A small-molecule ligand and the protein it binds are described below.
Small molecule (SMILES): CC(=O)N1CCN(C(=O)N2CC[C@](c3ccc(C(OCc4c(F)cccc4C#N)(C(F)(F)F)C(F)(F)F)cc3)(S(=O)(=O)c3ccc(F)cc3)C2)CC1

Sequence of chain 1.A:
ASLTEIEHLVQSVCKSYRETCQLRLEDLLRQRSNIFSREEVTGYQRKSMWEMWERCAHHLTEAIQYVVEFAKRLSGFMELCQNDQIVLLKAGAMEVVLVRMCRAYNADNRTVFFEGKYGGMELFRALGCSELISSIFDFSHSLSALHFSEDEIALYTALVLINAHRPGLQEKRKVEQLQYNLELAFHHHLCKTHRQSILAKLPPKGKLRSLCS

Binding-site contacts:
Ligand atom C9 contacts residue LEU81 of chain 1.A at 3.5 Å (hydrophobic).
Ligand atom C13 contacts residue ALA125 of chain 1.A at 3.5 Å (hydrophobic).
Ligand atom F5 contacts residue TRP74 of chain 1.A at 3.6 Å.
Ligand atom O contacts residue MET122 of chain 1.A at 3.3 Å.
Ligand atom N3 contacts residue MET115 of chain 1.A at 2.8 Å.
Ligand atom F2 contacts residue LEU148 of chain 1.A at 3.5 Å.
Ligand atom O2 contacts residue PHE135 of chain 1.A at 3.6 Å.
Ligand atom F5 contacts residue LEU81 of chain 1.A at 3.7 Å.
Ligand atom F1 contacts residue ILE157 of chain 1.A at 3.2 Å.
Ligand atom C22 contacts residue PHE145 of chain 1.A at 3.5 Å (hydrophobic).
Ligand atom F contacts residue PHE158 of chain 1.A at 3.5 Å.
Ligand atom F6 contacts residue CYS77 of chain 1.A at 3.7 Å.
Ligand atom O2 contacts residue CYS77 of chain 1.A at 3.7 Å.
Ligand atom F1 contacts residue ILE154 of chain 1.A at 3.3 Å.
Ligand atom C20 contacts residue PHE145 of chain 1.A at 3.7 Å (hydrophobic).
Ligand atom F4 contacts residue TRP74 of chain 1.A at 3.7 Å.
Ligand atom C16 contacts residue ARG124 of chain 1.A at 3.6 Å.
Ligand atom F6 contacts residue TRP74 of chain 1.A at 3.6 Å.
Ligand atom C30 contacts residue LEU153 of chain 1.A at 3.5 Å (hydrophobic).
Ligand atom C16 contacts residue CYS42 of chain 1.A at 3.4 Å (hydrophobic).
Ligand atom C5 contacts residue CYS77 of chain 1.A at 3.2 Å (hydrophobic).
Ligand atom F3 contacts residue LEU153 of chain 1.A at 3.4 Å.
Ligand atom C9 contacts residue HIS80 of chain 1.A at 3.6 Å.
Ligand atom C33 contacts residue LEU119 of chain 1.A at 3.4 Å (hydrophobic).
Ligand atom O1 contacts residue LEU49 of chain 1.A at 3.6 Å.
Ligand atom C30 contacts residue CYS233 of chain 1.A at 3.6 Å (hydrophobic).
Ligand atom O1 contacts residue LEU44 of chain 1.A at 3.5 Å.
Ligand atom O3 contacts residue SO41 of chain 1.D at 3.0 Å (h-bond).
Ligand atom C30 contacts residue LEU232 of chain 1.A at 3.1 Å (hydrophobic).
Ligand atom C21 contacts residue PHE145 of chain 1.A at 3.6 Å (hydrophobic).
Ligand atom C7 contacts residue MET122 of chain 1.A at 3.7 Å (hydrophobic).
Ligand atom N1 contacts residue SO41 of chain 1.D at 3.6 Å.
Ligand atom O1 contacts residue ARG124 of chain 1.A at 2.8 Å (salt-bridge).
Ligand atom C contacts residue CYS77 of chain 1.A at 3.7 Å (hydrophobic).
Ligand atom C19 contacts residue MET122 of chain 1.A at 3.5 Å (hydrophobic).
Ligand atom C15 contacts residue ARG124 of chain 1.A at 3.6 Å.
Ligand atom N3 contacts residue LEU119 of chain 1.A at 2.8 Å.
Ligand atom C33 contacts residue MET115 of chain 1.A at 3.0 Å (hydrophobic).
Ligand atom C16 contacts residue GLN43 of chain 1.A at 3.7 Å.
Ligand atom C5 contacts residue LEU81 of chain 1.A at 3.6 Å (hydrophobic).